Binding-site contacts:
Ligand atom C1 contacts residue THR550 of chain 1.DB at 4.4 Å.
Ligand atom O5 contacts residue HIS551 of chain 1.DB at 3.7 Å.
Ligand atom C8 contacts residue SER605 of chain 1.DB at 4.1 Å.
Ligand atom C2 contacts residue ASN548 of chain 1.DB at 2.5 Å.
Ligand atom C7 contacts residue ASN548 of chain 1.DB at 3.8 Å.
Ligand atom O7 contacts residue THR550 of chain 1.DB at 3.6 Å.
Ligand atom O7 contacts residue ASN548 of chain 1.DB at 4.3 Å.
Ligand atom O5 contacts residue LEU80 of chain 1.DB at 3.7 Å.
Ligand atom C6 contacts residue THR550 of chain 1.DB at 4.1 Å.
Ligand atom C1 contacts residue ASN548 of chain 1.DB at 1.4 Å.
Ligand atom C1 contacts residue LEU80 of chain 1.DB at 4.1 Å (hydrophobic).
Ligand atom C8 contacts residue THR550 of chain 1.DB at 3.8 Å.
Ligand atom C2 contacts residue LEU80 of chain 1.DB at 4.4 Å (hydrophobic).
Ligand atom C1 contacts residue HIS551 of chain 1.DB at 4.4 Å.
Ligand atom C7 contacts residue THR550 of chain 1.DB at 4.0 Å.
Ligand atom O6 contacts residue HIS551 of chain 1.DB at 3.3 Å (h-bond).
Ligand atom C3 contacts residue ASN548 of chain 1.DB at 3.8 Å.
Ligand atom C5 contacts residue THR550 of chain 1.DB at 3.9 Å.
Ligand atom C6 contacts residue HIS551 of chain 1.DB at 4.2 Å.
Ligand atom C7 contacts residue TRP547 of chain 1.DB at 4.3 Å (hydrophobic).
Ligand atom O5 contacts residue ASN548 of chain 1.DB at 2.4 Å (h-bond).
Ligand atom N2 contacts residue ASN548 of chain 1.DB at 2.9 Å (h-bond).
Ligand atom O6 contacts residue LEU80 of chain 1.DB at 3.9 Å.
Ligand atom C6 contacts residue ARG554 of chain 1.DB at 3.4 Å.
Ligand atom C8 contacts residue TRP547 of chain 1.DB at 4.1 Å (hydrophobic).
Ligand atom C5 contacts residue ASN548 of chain 1.DB at 3.6 Å.
Ligand atom C4 contacts residue ASN548 of chain 1.DB at 4.3 Å.
Ligand atom O6 contacts residue ARG554 of chain 1.DB at 3.0 Å (salt-bridge).
Ligand atom O5 contacts residue THR550 of chain 1.DB at 4.3 Å.
Ligand atom C5 contacts residue HIS551 of chain 1.DB at 4.2 Å.

Sequence of chain 1.DB:
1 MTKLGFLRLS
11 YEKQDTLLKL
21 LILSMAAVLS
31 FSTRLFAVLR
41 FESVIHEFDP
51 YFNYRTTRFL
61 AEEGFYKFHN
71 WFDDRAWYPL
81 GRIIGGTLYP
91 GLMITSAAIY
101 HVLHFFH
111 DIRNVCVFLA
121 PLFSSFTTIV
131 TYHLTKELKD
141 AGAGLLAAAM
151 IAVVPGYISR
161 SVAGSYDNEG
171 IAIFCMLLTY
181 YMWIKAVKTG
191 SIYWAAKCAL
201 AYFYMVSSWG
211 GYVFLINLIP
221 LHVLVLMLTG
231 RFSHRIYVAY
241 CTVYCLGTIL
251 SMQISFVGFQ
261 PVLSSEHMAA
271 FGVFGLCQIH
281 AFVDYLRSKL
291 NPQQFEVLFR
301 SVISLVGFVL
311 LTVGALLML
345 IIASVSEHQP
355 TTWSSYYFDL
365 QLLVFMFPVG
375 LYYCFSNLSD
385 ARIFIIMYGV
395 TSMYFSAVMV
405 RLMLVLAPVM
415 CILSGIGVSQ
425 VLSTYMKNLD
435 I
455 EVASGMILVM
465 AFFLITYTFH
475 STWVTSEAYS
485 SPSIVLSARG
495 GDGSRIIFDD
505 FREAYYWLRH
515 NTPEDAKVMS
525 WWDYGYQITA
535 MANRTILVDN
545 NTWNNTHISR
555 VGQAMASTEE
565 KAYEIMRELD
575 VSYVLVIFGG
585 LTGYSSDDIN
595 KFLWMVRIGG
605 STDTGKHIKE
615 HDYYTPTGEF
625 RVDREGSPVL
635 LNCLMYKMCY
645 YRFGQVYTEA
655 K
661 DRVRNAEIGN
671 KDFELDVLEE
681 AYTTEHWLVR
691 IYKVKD

The protein below binds the small molecule below.
Small molecule (SMILES): CC(=O)N[C@H]1[C@H](O[C@H]2[C@H](O)[C@@H](NC(C)=O)CO[C@@H]2CO)O[C@H](CO)[C@@H](O[C@@H]2O[C@H](CO[C@H]3O[C@H](CO)[C@@H](O)[C@H](O[C@H]4O[C@H](CO)[C@@H](O)[C@H](O)[C@@H]4O)[C@@H]3O)[C@@H](O)[C@H](O[C@H]3O[C@H](CO)[C@@H](O)[C@H](O)[C@@H]3O[C@H]3O[C@H](CO)[C@@H](O)[C@H](O)[C@@H]3O[C@H]3O[C@H](CO)[C@@H](O)[C@H](O)[C@@H]3O)[C@@H]2O)[C@@H]1O